Binding-site contacts:
Ligand atom O1 contacts residue TYR175 of chain 4.A at 3.2 Å (h-bond).
Ligand atom C3 contacts residue TRP161 of chain 4.A at 4.3 Å (hydrophobic).
Ligand atom C5 contacts residue TRP161 of chain 4.A at 4.0 Å (hydrophobic).
Ligand atom O5 contacts residue LEU178 of chain 4.A at 4.1 Å.
Ligand atom O5 contacts residue TRP161 of chain 4.A at 3.9 Å.
Ligand atom C1 contacts residue GLU176 of chain 4.A at 3.6 Å.
Ligand atom C2 contacts residue GLU176 of chain 4.A at 4.4 Å.
Ligand atom O5 contacts residue GLU176 of chain 4.A at 3.4 Å (salt-bridge).
Ligand atom C5 contacts residue LEU178 of chain 4.A at 4.5 Å (hydrophobic).
Ligand atom O5 contacts residue TYR175 of chain 4.A at 3.8 Å.
Ligand atom C4 contacts residue TRP161 of chain 4.A at 3.6 Å (hydrophobic).
Ligand atom C5 contacts residue THR179 of chain 4.A at 4.0 Å.
Ligand atom C2 contacts residue TRP161 of chain 4.A at 4.0 Å (hydrophobic).
Ligand atom O1 contacts residue GLU176 of chain 4.A at 3.1 Å (salt-bridge).
Ligand atom O5 contacts residue THR179 of chain 4.A at 4.4 Å.
Ligand atom O4 contacts residue TRP161 of chain 4.A at 3.9 Å.
Ligand atom C1 contacts residue TYR175 of chain 4.A at 4.1 Å (hydrophobic).
Ligand atom C5 contacts residue GLU176 of chain 4.A at 4.1 Å.
Ligand atom O2 contacts residue GLU176 of chain 4.A at 4.0 Å.
Ligand atom O1 contacts residue TRP161 of chain 4.A at 4.2 Å.

The small molecule below binds the protein below.
Small molecule (SMILES): O[C@@H]1[C@H](O)[C@@H](O)OC[C@@H]1O

Sequence of chain 4.A:
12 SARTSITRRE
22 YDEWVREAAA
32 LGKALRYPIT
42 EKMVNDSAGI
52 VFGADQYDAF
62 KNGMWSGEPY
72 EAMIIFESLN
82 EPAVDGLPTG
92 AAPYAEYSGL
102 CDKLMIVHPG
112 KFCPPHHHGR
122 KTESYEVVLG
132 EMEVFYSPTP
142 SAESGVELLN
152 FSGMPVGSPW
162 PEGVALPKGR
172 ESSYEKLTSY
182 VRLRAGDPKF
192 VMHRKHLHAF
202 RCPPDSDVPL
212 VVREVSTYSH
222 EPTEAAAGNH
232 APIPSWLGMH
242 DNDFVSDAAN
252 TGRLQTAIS